This protein binds this small molecule.
Small molecule (SMILES): Nc1nc2c(ncn2[C@@H]2O[C@H](CO[P](=O)(O)O[P](=O)(O)NP(=O)(O)O)[C@@H](O)[C@H]2O)c(=O)[nH]1

Sequence of chain 1.C:
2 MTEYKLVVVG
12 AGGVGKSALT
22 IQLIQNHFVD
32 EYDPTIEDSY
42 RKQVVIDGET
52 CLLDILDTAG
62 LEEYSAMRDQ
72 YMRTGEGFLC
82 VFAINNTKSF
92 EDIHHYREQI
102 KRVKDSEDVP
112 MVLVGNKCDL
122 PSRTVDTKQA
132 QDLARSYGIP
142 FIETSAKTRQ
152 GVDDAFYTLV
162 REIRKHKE

Binding-site contacts:
Ligand atom O2' contacts residue VAL30 of chain 1.C at 3.4 Å (h-bond).
Ligand atom O1B contacts residue LYS17 of chain 1.C at 2.9 Å (salt-bridge).
Ligand atom O2B contacts residue MG1 of chain 1.I at 2.2 Å.
Ligand atom N9 contacts residue LYS118 of chain 1.C at 3.5 Å.
Ligand atom N3B contacts residue GLY14 of chain 1.C at 3.1 Å (h-bond).
Ligand atom O1A contacts residue GLY16 of chain 1.C at 3.5 Å.
Ligand atom O6 contacts residue ASP120 of chain 1.C at 3.4 Å (salt-bridge).
Ligand atom O6 contacts residue ALA147 of chain 1.C at 3.0 Å (h-bond).
Ligand atom O2B contacts residue SER18 of chain 1.C at 3.1 Å (h-bond).
Ligand atom PB contacts residue MG1 of chain 1.I at 3.6 Å.
Ligand atom N1 contacts residue ASP120 of chain 1.C at 2.8 Å (salt-bridge).
Ligand atom O2' contacts residue PHE29 of chain 1.C at 3.4 Å.
Ligand atom C4 contacts residue LYS118 of chain 1.C at 3.6 Å.
Ligand atom O1A contacts residue SER18 of chain 1.C at 3.1 Å (h-bond).
Ligand atom C6 contacts residue ASP120 of chain 1.C at 3.5 Å.
Ligand atom O6 contacts residue LYS148 of chain 1.C at 3.5 Å (salt-bridge).
Ligand atom O2G contacts residue GLY61 of chain 1.C at 2.8 Å (h-bond).
Ligand atom O1A contacts residue ALA19 of chain 1.C at 2.8 Å (h-bond).
Ligand atom C3' contacts residue GLU32 of chain 1.C at 3.4 Å.
Ligand atom O6 contacts residue ASN117 of chain 1.C at 3.5 Å (h-bond).
Ligand atom O2' contacts residue ASP31 of chain 1.C at 3.5 Å (salt-bridge).
Ligand atom C8 contacts residue GLY16 of chain 1.C at 3.6 Å.
Ligand atom O3A contacts residue GLY16 of chain 1.C at 3.4 Å (h-bond).
Ligand atom C6 contacts residue LYS118 of chain 1.C at 3.4 Å.
Ligand atom O6 contacts residue LYS118 of chain 1.C at 3.3 Å.
Ligand atom O6 contacts residue SER146 of chain 1.C at 3.5 Å.
Ligand atom N7 contacts residue ASN117 of chain 1.C at 3.1 Å (h-bond).
Ligand atom O1B contacts residue GLY14 of chain 1.C at 3.6 Å (h-bond).
Ligand atom PG contacts residue MG1 of chain 1.I at 3.4 Å.
Ligand atom O4' contacts residue LYS118 of chain 1.C at 3.4 Å (salt-bridge).
Ligand atom O1B contacts residue VAL15 of chain 1.C at 3.3 Å (h-bond).
Ligand atom O3G contacts residue THR36 of chain 1.C at 2.5 Å (h-bond).
Ligand atom N2 contacts residue LEU121 of chain 1.C at 3.5 Å.
Ligand atom O3G contacts residue MG1 of chain 1.I at 2.0 Å.
Ligand atom O1B contacts residue GLY16 of chain 1.C at 3.0 Å (h-bond).
Ligand atom O1G contacts residue PRO35 of chain 1.C at 3.4 Å.
Ligand atom C5 contacts residue LYS118 of chain 1.C at 3.4 Å.
Ligand atom N2 contacts residue ASP120 of chain 1.C at 3.0 Å (salt-bridge).
Ligand atom C8 contacts residue LYS118 of chain 1.C at 3.6 Å.
Ligand atom O2G contacts residue LYS17 of chain 1.C at 2.7 Å (salt-bridge).